Sequence of chain 9.A:
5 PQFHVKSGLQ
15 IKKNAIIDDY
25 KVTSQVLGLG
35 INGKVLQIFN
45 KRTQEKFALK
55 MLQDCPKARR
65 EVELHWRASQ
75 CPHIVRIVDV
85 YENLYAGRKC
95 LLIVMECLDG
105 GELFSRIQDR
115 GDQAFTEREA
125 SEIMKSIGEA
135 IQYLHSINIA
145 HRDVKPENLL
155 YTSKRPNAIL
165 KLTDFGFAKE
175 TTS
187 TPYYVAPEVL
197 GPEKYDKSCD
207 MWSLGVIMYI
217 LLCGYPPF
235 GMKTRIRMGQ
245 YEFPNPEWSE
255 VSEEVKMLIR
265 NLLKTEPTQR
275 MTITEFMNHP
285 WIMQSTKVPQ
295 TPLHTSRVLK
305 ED

The protein below binds the small molecule below.
Small molecule (SMILES): C[C@@H](Nc1c(Nc2ccncc2)c(=O)c1=O)c1ccccc1

Binding-site contacts:
Ligand atom C16 contacts residue LEU102 of chain 9.A at 3.5 Å (hydrophobic).
Ligand atom C5 contacts residue ASN36 of chain 9.A at 3.5 Å.
Ligand atom C6 contacts residue LYS54 of chain 9.A at 4.0 Å.
Ligand atom C7 contacts residue VAL39 of chain 9.A at 3.9 Å (hydrophobic).
Ligand atom C13 contacts residue LEU154 of chain 9.A at 3.8 Å (hydrophobic).
Ligand atom C15 contacts residue ALA52 of chain 9.A at 3.8 Å (hydrophobic).
Ligand atom O1 contacts residue MET99 of chain 9.A at 3.3 Å.
Ligand atom C16 contacts residue ALA52 of chain 9.A at 3.9 Å (hydrophobic).
Ligand atom C12 contacts residue ASP168 of chain 9.A at 4.0 Å.
Ligand atom C15 contacts residue VAL79 of chain 9.A at 4.0 Å (hydrophobic).
Ligand atom C6 contacts residue GLY37 of chain 9.A at 3.9 Å.
Ligand atom C12 contacts residue LYS54 of chain 9.A at 4.1 Å.
Ligand atom C10 contacts residue VAL39 of chain 9.A at 4.0 Å (hydrophobic).
Ligand atom C2 contacts residue ASN152 of chain 9.A at 4.0 Å.
Ligand atom C4 contacts residue LYS54 of chain 9.A at 3.9 Å.
Ligand atom C14 contacts residue THR167 of chain 9.A at 4.0 Å.
Ligand atom C17 contacts residue LEU154 of chain 9.A at 4.0 Å (hydrophobic).
Ligand atom C15 contacts residue LEU102 of chain 9.A at 3.8 Å (hydrophobic).
Ligand atom N3 contacts residue LEU102 of chain 9.A at 2.9 Å (h-bond).
Ligand atom C15 contacts residue GLU100 of chain 9.A at 3.5 Å.
Ligand atom O2 contacts residue LYS54 of chain 9.A at 3.0 Å (salt-bridge).
Ligand atom C4 contacts residue ASP168 of chain 9.A at 3.5 Å.
Ligand atom C7 contacts residue GLY34 of chain 9.A at 3.7 Å.
Ligand atom C2 contacts residue ASP168 of chain 9.A at 3.8 Å.
Ligand atom N3 contacts residue GLU100 of chain 9.A at 3.4 Å (salt-bridge).
Ligand atom C1 contacts residue ASN152 of chain 9.A at 3.8 Å.
Ligand atom O1 contacts residue THR167 of chain 9.A at 3.8 Å.
Ligand atom N3 contacts residue CYS101 of chain 9.A at 3.8 Å.
Ligand atom N3 contacts residue ALA52 of chain 9.A at 3.5 Å.
Ligand atom O2 contacts residue ASP168 of chain 9.A at 3.2 Å.
Ligand atom N2 contacts residue LEU154 of chain 9.A at 3.9 Å.
Ligand atom C1 contacts residue LEU33 of chain 9.A at 4.0 Å (hydrophobic).
Ligand atom C1 contacts residue GLU151 of chain 9.A at 3.6 Å.
Ligand atom C8 contacts residue VAL39 of chain 9.A at 3.8 Å (hydrophobic).
Ligand atom C6 contacts residue ASN36 of chain 9.A at 3.8 Å.
Ligand atom C11 contacts residue THR167 of chain 9.A at 3.8 Å.
Ligand atom C5 contacts residue LYS54 of chain 9.A at 3.5 Å.
Ligand atom C8 contacts residue LEU33 of chain 9.A at 3.7 Å (hydrophobic).
Ligand atom C7 contacts residue GLY37 of chain 9.A at 3.7 Å.
Ligand atom C7 contacts residue LEU33 of chain 9.A at 3.7 Å (hydrophobic).